A protein and the small-molecule ligand that binds it are described below.
Small molecule (SMILES): COc1cc(NCc2ccc3[nH+]c(N)nc(N)c3c2C)cc(OC)c1OC

Binding-site contacts:
Ligand atom C16 contacts residue ILE84 of chain 1.C at 3.8 Å (hydrophobic).
Ligand atom C8 contacts residue MET49 of chain 1.C at 3.7 Å (hydrophobic).
Ligand atom C17 contacts residue THR80 of chain 1.C at 3.9 Å.
Ligand atom C11 contacts residue ILE84 of chain 1.C at 3.5 Å (hydrophobic).
Ligand atom C21 contacts residue LEU91 of chain 1.C at 3.8 Å (hydrophobic).
Ligand atom N25 contacts residue ILE154 of chain 1.C at 3.0 Å (h-bond).
Ligand atom C17 contacts residue ILE154 of chain 1.C at 3.3 Å (hydrophobic).
Ligand atom N25 contacts residue TYR160 of chain 1.C at 3.7 Å.
Ligand atom C23 contacts residue SER83 of chain 1.C at 3.6 Å.
Ligand atom N3 contacts residue VAL26 of chain 1.C at 3.6 Å.
Ligand atom N10 contacts residue ILE84 of chain 1.C at 3.5 Å.
Ligand atom C8 contacts residue ASP48 of chain 1.C at 3.7 Å.
Ligand atom N25 contacts residue VAL26 of chain 1.C at 3.4 Å (h-bond).
Ligand atom C2 contacts residue NAP1 of chain 1.O at 4.0 Å.
Ligand atom C12 contacts residue ILE84 of chain 1.C at 3.9 Å (hydrophobic).
Ligand atom N24 contacts residue ALA28 of chain 1.C at 3.6 Å.
Ligand atom C2 contacts residue PHE52 of chain 1.C at 3.8 Å (hydrophobic).
Ligand atom C4 contacts residue NAP1 of chain 1.O at 3.6 Å.
Ligand atom O20 contacts residue PRO85 of chain 1.C at 3.4 Å.
Ligand atom N3 contacts residue PHE52 of chain 1.C at 3.3 Å.
Ligand atom C2 contacts residue ASP48 of chain 1.C at 3.7 Å.
Ligand atom C5 contacts residue NAP1 of chain 1.O at 3.6 Å.
Ligand atom C3A contacts residue ASP48 of chain 1.C at 3.8 Å.
Ligand atom N25 contacts residue PHE52 of chain 1.C at 3.2 Å.
Ligand atom N24 contacts residue VAL26 of chain 1.C at 4.0 Å.
Ligand atom N3 contacts residue NAP1 of chain 1.O at 3.7 Å.
Ligand atom C15 contacts residue PRO85 of chain 1.C at 3.9 Å (hydrophobic).
Ligand atom C7 contacts residue MET49 of chain 1.C at 3.7 Å (hydrophobic).
Ligand atom N1 contacts residue ALA28 of chain 1.C at 3.9 Å.
Ligand atom N24 contacts residue VAL27 of chain 1.C at 3.5 Å (h-bond).
Ligand atom C4A contacts residue NAP1 of chain 1.O at 3.9 Å.
Ligand atom N24 contacts residue ASP48 of chain 1.C at 2.8 Å (salt-bridge).
Ligand atom C2 contacts residue ALA28 of chain 1.C at 3.9 Å (hydrophobic).
Ligand atom N1 contacts residue ASP48 of chain 1.C at 2.9 Å (salt-bridge).
Ligand atom C4 contacts residue PHE52 of chain 1.C at 3.4 Å (hydrophobic).
Ligand atom C7 contacts residue ILE41 of chain 1.C at 3.9 Å (hydrophobic).
Ligand atom C17 contacts residue NAP1 of chain 1.O at 3.3 Å.
Ligand atom N25 contacts residue NAP1 of chain 1.O at 3.7 Å.
Ligand atom N24 contacts residue THR178 of chain 1.C at 3.9 Å.
Ligand atom C4A contacts residue PHE52 of chain 1.C at 3.9 Å (hydrophobic).

Sequence of chain 1.C:
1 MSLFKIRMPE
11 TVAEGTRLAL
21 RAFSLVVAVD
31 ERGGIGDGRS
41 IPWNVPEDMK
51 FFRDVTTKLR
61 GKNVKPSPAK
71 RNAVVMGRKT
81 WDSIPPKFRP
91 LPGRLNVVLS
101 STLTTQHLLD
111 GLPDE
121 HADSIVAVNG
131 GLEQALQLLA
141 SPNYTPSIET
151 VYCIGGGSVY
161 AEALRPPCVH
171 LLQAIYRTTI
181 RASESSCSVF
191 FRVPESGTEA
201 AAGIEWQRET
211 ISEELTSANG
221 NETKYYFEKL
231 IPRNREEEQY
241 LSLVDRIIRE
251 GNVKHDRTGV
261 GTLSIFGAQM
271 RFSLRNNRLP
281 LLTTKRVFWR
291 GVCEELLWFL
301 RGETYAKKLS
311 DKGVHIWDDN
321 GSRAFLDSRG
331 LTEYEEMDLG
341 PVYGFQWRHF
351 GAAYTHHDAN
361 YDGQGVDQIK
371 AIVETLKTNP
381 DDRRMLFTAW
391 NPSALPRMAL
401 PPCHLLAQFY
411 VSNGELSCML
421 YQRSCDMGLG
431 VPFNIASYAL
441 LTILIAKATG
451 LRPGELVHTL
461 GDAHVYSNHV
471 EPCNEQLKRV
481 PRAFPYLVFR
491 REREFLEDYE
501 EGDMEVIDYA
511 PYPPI